The protein below binds the small molecule below.
Small molecule (SMILES): CC[C@H](C)[C@H](N)C(=O)N[C@@H](CO)C(=O)N[C@@H](CCC(=O)O)C(=O)N[C@H](C=O)C(C)C

Binding-site contacts:
Ligand atom C contacts residue ALA2 of chain 22.E at 3.5 Å (hydrophobic).
Ligand atom N contacts residue VAL4 of chain 22.E at 4.3 Å.
Ligand atom CG2 contacts residue GLN3 of chain 22.E at 3.5 Å.
Ligand atom OE2 contacts residue VAL4 of chain 22.E at 3.7 Å.
Ligand atom N contacts residue ALA2 of chain 22.E at 2.8 Å (h-bond).
Ligand atom CB contacts residue ALA2 of chain 22.E at 4.4 Å (hydrophobic).
Ligand atom O contacts residue VAL4 of chain 22.E at 3.2 Å (h-bond).
Ligand atom N contacts residue VAL4 of chain 22.E at 3.1 Å (h-bond).
Ligand atom CG contacts residue VAL4 of chain 22.E at 4.4 Å (hydrophobic).
Ligand atom CA contacts residue ALA2 of chain 22.E at 3.3 Å (hydrophobic).
Ligand atom N contacts residue GLY1 of chain 22.E at 4.5 Å.
Ligand atom CD contacts residue VAL4 of chain 22.E at 3.6 Å (hydrophobic).
Ligand atom OE1 contacts residue VAL4 of chain 22.E at 3.6 Å.
Ligand atom O contacts residue GLN3 of chain 22.E at 2.9 Å (h-bond).
Ligand atom CG2 contacts residue ALA2 of chain 22.E at 4.0 Å (hydrophobic).
Ligand atom O contacts residue VAL4 of chain 22.E at 4.4 Å.
Ligand atom C contacts residue VAL4 of chain 22.E at 4.0 Å (hydrophobic).
Ligand atom CA contacts residue VAL4 of chain 22.E at 4.1 Å (hydrophobic).
Ligand atom CB contacts residue VAL4 of chain 22.E at 4.0 Å (hydrophobic).
Ligand atom CA contacts residue VAL4 of chain 22.E at 3.3 Å (hydrophobic).
Ligand atom N contacts residue GLN3 of chain 22.E at 4.5 Å.
Ligand atom CA contacts residue GLN3 of chain 22.E at 4.5 Å.
Ligand atom CG1 contacts residue GLN3 of chain 22.E at 3.3 Å.
Ligand atom CG1 contacts residue ALA2 of chain 22.E at 4.5 Å (hydrophobic).
Ligand atom CG2 contacts residue VAL4 of chain 22.E at 3.4 Å (hydrophobic).
Ligand atom CB contacts residue GLN3 of chain 22.E at 4.0 Å.
Ligand atom C contacts residue VAL4 of chain 22.E at 3.5 Å (hydrophobic).
Ligand atom CA contacts residue ALA2 of chain 22.E at 3.9 Å (hydrophobic).
Ligand atom CB contacts residue ALA2 of chain 22.E at 3.3 Å (hydrophobic).
Ligand atom CG2 contacts residue SER5 of chain 22.E at 3.4 Å.
Ligand atom CB contacts residue VAL4 of chain 22.E at 4.4 Å (hydrophobic).
Ligand atom C contacts residue GLN3 of chain 22.E at 3.9 Å.
Ligand atom CB contacts residue GLN3 of chain 22.E at 3.7 Å.
Ligand atom OG contacts residue GLN3 of chain 22.E at 3.3 Å (h-bond).
Ligand atom O contacts residue ALA2 of chain 22.E at 4.0 Å.
Ligand atom OE1 contacts residue ASN25 of chain 22.E at 4.2 Å.
Ligand atom C contacts residue ALA2 of chain 22.E at 4.0 Å (hydrophobic).

Sequence of chain 22.E:
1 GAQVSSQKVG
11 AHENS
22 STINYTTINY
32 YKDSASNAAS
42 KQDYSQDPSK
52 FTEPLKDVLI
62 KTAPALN